Binding-site contacts:
Ligand atom N6 contacts residue THR49 of chain 1.C at 2.9 Å (h-bond).
Ligand atom O2A contacts residue ALA53 of chain 1.C at 2.9 Å (h-bond).
Ligand atom C5' contacts residue ARG198 of chain 1.C at 3.4 Å.
Ligand atom N7 contacts residue PHE197 of chain 1.C at 3.6 Å.
Ligand atom O2A contacts residue GLY50 of chain 1.C at 3.4 Å.
Ligand atom N3B contacts residue GLY48 of chain 1.C at 3.4 Å.
Ligand atom N1 contacts residue VAL20 of chain 1.C at 2.9 Å (h-bond).
Ligand atom O2' contacts residue PRO13 of chain 1.C at 3.6 Å.
Ligand atom C1' contacts residue PHE197 of chain 1.C at 3.5 Å (hydrophobic).
Ligand atom C8 contacts residue PHE197 of chain 1.C at 3.4 Å (hydrophobic).
Ligand atom O2G contacts residue MG1 of chain 1.J at 3.6 Å.
Ligand atom C6 contacts residue VAL20 of chain 1.C at 3.5 Å (hydrophobic).
Ligand atom O1G contacts residue GLY48 of chain 1.C at 2.8 Å (h-bond).
Ligand atom O1A contacts residue ARG12 of chain 1.C at 2.9 Å (salt-bridge).
Ligand atom O1A contacts residue ALA53 of chain 1.C at 3.5 Å (h-bond).
Ligand atom O3G contacts residue THR49 of chain 1.C at 3.2 Å (h-bond).
Ligand atom C4 contacts residue PHE197 of chain 1.C at 3.5 Å (hydrophobic).
Ligand atom O2G contacts residue THR52 of chain 1.C at 2.8 Å (h-bond).
Ligand atom C5 contacts residue PHE197 of chain 1.C at 3.4 Å (hydrophobic).
Ligand atom PB contacts residue ARG198 of chain 1.C at 3.6 Å.
Ligand atom O4' contacts residue PHE197 of chain 1.C at 3.6 Å.
Ligand atom N9 contacts residue PHE197 of chain 1.C at 3.4 Å.
Ligand atom O3G contacts residue GLY48 of chain 1.C at 3.3 Å (h-bond).
Ligand atom O3G contacts residue GLY50 of chain 1.C at 3.0 Å (h-bond).
Ligand atom PG contacts residue MG1 of chain 1.J at 3.3 Å.
Ligand atom PG contacts residue GLY48 of chain 1.C at 3.4 Å.
Ligand atom O2B contacts residue ARG198 of chain 1.C at 3.6 Å (salt-bridge).
Ligand atom N7 contacts residue GLY50 of chain 1.C at 3.2 Å.
Ligand atom N6 contacts residue VAL20 of chain 1.C at 2.8 Å (h-bond).
Ligand atom C3' contacts residue VAL8 of chain 1.C at 3.2 Å (hydrophobic).
Ligand atom O3' contacts residue VAL8 of chain 1.C at 2.3 Å (h-bond).
Ligand atom PA contacts residue ALA53 of chain 1.C at 3.6 Å.
Ligand atom O2' contacts residue ARG12 of chain 1.C at 3.5 Å.
Ligand atom O1G contacts residue MG1 of chain 1.J at 2.2 Å.
Ligand atom O2' contacts residue TYR11 of chain 1.C at 2.9 Å (h-bond).
Ligand atom O2B contacts residue MG1 of chain 1.J at 2.2 Å.
Ligand atom O3G contacts residue LYS51 of chain 1.C at 2.8 Å (salt-bridge).
Ligand atom PB contacts residue MG1 of chain 1.J at 3.5 Å.
Ligand atom O3A contacts residue ARG198 of chain 1.C at 3.0 Å (salt-bridge).
Ligand atom O1B contacts residue ARG198 of chain 1.C at 3.5 Å (salt-bridge).

Sequence of chain 1.C:
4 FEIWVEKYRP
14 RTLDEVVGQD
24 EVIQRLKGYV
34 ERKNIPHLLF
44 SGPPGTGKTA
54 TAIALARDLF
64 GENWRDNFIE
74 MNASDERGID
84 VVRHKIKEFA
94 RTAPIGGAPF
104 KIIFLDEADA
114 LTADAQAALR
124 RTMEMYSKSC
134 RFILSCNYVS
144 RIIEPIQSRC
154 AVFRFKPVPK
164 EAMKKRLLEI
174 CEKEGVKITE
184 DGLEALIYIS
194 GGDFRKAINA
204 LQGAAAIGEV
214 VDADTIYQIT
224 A

The protein below binds the small molecule below.
Small molecule (SMILES): Nc1ncnc2c1ncn2[C@@H]1O[C@H](CO[P](=O)(O)O[P](=O)(O)NP(=O)(O)O)[C@@H](O)[C@H]1O